Binding-site contacts:
Ligand atom C02 contacts residue PHE211 of chain 3.A at 3.6 Å (hydrophobic).
Ligand atom O5 contacts residue GLU238 of chain 3.A at 3.4 Å (salt-bridge).
Ligand atom C24 contacts residue GLU35 of chain 3.A at 3.7 Å.
Ligand atom O2 contacts residue HIS205 of chain 3.A at 2.9 Å (h-bond).
Ligand atom O2 contacts residue MN1 of chain 3.B at 2.4 Å.
Ligand atom C05 contacts residue MN1 of chain 3.B at 3.1 Å.
Ligand atom O5 contacts residue HIS114 of chain 3.A at 2.8 Å (h-bond).
Ligand atom C28 contacts residue TYR97 of chain 3.A at 3.5 Å (hydrophobic).
Ligand atom O1 contacts residue ASP142 of chain 3.A at 3.2 Å (salt-bridge).
Ligand atom C07 contacts residue GLU238 of chain 3.A at 3.3 Å.
Ligand atom C20 contacts residue HIS212 of chain 3.A at 3.6 Å.
Ligand atom O3 contacts residue ASP142 of chain 3.A at 3.3 Å (salt-bridge).
Ligand atom C05 contacts residue GLU238 of chain 3.A at 3.4 Å.
Ligand atom O3 contacts residue GLU238 of chain 3.A at 2.5 Å (salt-bridge).
Ligand atom C06 contacts residue MN1 of chain 3.B at 3.3 Å.
Ligand atom C10 contacts residue CYS105 of chain 3.A at 3.7 Å (hydrophobic).
Ligand atom O1 contacts residue MN1 of chain 3.C at 2.1 Å.
Ligand atom C29 contacts residue GLY36 of chain 3.A at 3.5 Å.
Ligand atom O1 contacts residue ASP131 of chain 3.A at 2.9 Å (salt-bridge).
Ligand atom C21 contacts residue HIS114 of chain 3.A at 3.5 Å.
Ligand atom O3 contacts residue MN1 of chain 3.C at 2.2 Å.
Ligand atom C09 contacts residue TYR97 of chain 3.A at 3.7 Å (hydrophobic).
Ligand atom O3 contacts residue MN1 of chain 3.B at 2.2 Å.
Ligand atom C04 contacts residue MN1 of chain 3.C at 3.1 Å.
Ligand atom C25 contacts residue HIS212 of chain 3.A at 3.7 Å.
Ligand atom C21 contacts residue GLU238 of chain 3.A at 3.5 Å.
Ligand atom C05 contacts residue ASP131 of chain 3.A at 3.6 Å.
Ligand atom O3 contacts residue ASP131 of chain 3.A at 3.3 Å (salt-bridge).
Ligand atom C08 contacts residue TYR97 of chain 3.A at 3.4 Å (hydrophobic).
Ligand atom C29 contacts residue HIS212 of chain 3.A at 3.5 Å.
Ligand atom O4 contacts residue HIS114 of chain 3.A at 3.2 Å (h-bond).
Ligand atom O3 contacts residue GLU269 of chain 3.A at 3.1 Å (salt-bridge).
Ligand atom C19 contacts residue THR203 of chain 3.A at 3.5 Å.
Ligand atom C06 contacts residue HIS212 of chain 3.A at 3.6 Å.
Ligand atom C23 contacts residue HIS212 of chain 3.A at 3.6 Å.
Ligand atom O2 contacts residue GLU238 of chain 3.A at 3.4 Å (salt-bridge).
Ligand atom C05 contacts residue MN1 of chain 3.C at 3.1 Å.
Ligand atom C24 contacts residue HIS212 of chain 3.A at 3.4 Å.
Ligand atom N contacts residue THR203 of chain 3.A at 2.8 Å (h-bond).
Ligand atom O2 contacts residue HIS212 of chain 3.A at 2.7 Å (h-bond).

Sequence of chain 3.A:
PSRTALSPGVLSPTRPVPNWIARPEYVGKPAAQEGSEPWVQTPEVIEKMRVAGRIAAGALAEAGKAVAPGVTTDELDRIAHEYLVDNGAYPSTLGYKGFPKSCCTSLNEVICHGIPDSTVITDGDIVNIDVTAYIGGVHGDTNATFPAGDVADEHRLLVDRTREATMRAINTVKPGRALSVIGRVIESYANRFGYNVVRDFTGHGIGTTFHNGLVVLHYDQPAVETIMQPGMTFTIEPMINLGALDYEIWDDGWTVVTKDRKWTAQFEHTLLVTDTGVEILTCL

This small molecule binds to this protein.
Small molecule (SMILES): CO[C@@H](C(=O)NCCOc1c(C)cc(C)cc1C)[C@H](O)[C@@H](O)[C@H](O)/C=C/C(C)(C)C